Sequence of chain 1.B:
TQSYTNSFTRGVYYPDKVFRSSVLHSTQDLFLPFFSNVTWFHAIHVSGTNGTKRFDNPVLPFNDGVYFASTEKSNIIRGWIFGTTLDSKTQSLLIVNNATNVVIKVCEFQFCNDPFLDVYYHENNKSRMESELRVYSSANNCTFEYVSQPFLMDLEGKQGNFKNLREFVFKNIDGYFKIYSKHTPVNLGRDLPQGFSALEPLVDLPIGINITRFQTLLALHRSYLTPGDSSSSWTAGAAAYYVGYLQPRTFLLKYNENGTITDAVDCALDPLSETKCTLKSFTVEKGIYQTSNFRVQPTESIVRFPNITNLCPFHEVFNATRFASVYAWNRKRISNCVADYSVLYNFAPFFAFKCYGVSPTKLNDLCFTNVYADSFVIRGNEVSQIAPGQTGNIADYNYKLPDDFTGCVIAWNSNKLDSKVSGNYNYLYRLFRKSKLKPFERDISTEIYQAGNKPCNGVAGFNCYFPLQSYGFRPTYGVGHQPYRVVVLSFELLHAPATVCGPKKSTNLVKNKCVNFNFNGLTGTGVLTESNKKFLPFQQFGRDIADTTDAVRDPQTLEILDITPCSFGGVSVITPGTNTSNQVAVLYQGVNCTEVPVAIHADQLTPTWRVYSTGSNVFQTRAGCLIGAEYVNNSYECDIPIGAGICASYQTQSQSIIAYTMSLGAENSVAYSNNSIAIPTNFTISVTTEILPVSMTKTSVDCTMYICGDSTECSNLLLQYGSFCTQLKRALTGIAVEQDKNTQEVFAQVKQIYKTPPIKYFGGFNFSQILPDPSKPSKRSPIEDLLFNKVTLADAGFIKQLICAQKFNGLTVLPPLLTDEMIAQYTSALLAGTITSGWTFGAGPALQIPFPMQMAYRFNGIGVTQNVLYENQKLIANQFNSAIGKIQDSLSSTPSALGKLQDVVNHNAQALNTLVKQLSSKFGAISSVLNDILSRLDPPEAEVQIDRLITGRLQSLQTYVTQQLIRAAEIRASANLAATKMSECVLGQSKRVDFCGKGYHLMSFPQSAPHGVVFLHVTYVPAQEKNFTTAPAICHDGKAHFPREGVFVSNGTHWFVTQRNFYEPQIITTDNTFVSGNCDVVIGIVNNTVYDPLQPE

Sequence of chain 1.A:
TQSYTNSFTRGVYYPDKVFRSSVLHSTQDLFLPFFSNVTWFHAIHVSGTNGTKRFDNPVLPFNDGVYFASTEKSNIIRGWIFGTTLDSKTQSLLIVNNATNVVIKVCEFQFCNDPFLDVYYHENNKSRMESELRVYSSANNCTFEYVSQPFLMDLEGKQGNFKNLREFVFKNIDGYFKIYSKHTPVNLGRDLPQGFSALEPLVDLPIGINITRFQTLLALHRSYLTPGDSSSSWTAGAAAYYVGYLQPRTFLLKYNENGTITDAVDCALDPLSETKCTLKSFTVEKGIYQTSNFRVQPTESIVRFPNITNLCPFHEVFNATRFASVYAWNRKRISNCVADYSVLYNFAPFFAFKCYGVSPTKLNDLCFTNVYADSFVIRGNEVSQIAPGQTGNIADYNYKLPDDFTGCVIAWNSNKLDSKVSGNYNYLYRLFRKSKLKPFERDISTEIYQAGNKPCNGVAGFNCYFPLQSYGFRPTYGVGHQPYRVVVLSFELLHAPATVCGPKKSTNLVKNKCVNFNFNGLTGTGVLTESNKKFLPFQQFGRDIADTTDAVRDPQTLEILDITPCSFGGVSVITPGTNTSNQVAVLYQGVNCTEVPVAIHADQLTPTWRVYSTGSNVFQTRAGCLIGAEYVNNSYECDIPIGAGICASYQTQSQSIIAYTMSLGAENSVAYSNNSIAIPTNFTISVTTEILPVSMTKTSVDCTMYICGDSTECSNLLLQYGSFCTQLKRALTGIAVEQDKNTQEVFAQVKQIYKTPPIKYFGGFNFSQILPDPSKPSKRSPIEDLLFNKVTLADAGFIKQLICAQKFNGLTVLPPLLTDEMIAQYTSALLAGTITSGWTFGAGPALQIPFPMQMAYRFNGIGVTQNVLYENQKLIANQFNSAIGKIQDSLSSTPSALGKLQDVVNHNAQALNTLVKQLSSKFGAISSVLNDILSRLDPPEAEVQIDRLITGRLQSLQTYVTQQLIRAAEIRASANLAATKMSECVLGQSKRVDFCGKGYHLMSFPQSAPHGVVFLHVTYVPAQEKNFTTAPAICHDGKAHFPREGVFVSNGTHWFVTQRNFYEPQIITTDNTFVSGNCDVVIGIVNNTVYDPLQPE

Binding-site contacts:
Ligand atom C1 contacts residue LYS555 of chain 1.A at 4.5 Å.
Ligand atom C4 contacts residue ASN279 of chain 1.B at 4.1 Å.
Ligand atom N2 contacts residue ASN279 of chain 1.B at 2.9 Å (h-bond).
Ligand atom O5 contacts residue GLU278 of chain 1.B at 3.8 Å.
Ligand atom O5 contacts residue LYS555 of chain 1.A at 4.0 Å.
Ligand atom C1 contacts residue ASN279 of chain 1.B at 1.4 Å.
Ligand atom C2 contacts residue ASN279 of chain 1.B at 2.5 Å.
Ligand atom O3 contacts residue LYS555 of chain 1.A at 3.2 Å.
Ligand atom C2 contacts residue LYS555 of chain 1.A at 3.9 Å.
Ligand atom O5 contacts residue ASN279 of chain 1.B at 2.4 Å (h-bond).
Ligand atom O4 contacts residue ASN279 of chain 1.B at 4.3 Å.
Ligand atom C3 contacts residue LYS555 of chain 1.A at 4.1 Å.
Ligand atom C5 contacts residue GLU278 of chain 1.B at 4.5 Å.
Ligand atom C3 contacts residue ASN279 of chain 1.B at 3.8 Å.
Ligand atom C6 contacts residue LYS555 of chain 1.A at 4.1 Å.
Ligand atom C5 contacts residue ASN279 of chain 1.B at 3.7 Å.
Ligand atom O7 contacts residue ASN279 of chain 1.B at 3.7 Å.
Ligand atom C7 contacts residue ASN279 of chain 1.B at 3.5 Å.
Ligand atom C6 contacts residue GLU278 of chain 1.B at 4.0 Å.

The small molecule below binds the protein below.
Small molecule (SMILES): CC(=O)N[C@@H]1[C@@H](O)[C@H](O)[C@@H](CO)O[C@H]1O